The protein below binds the small molecule below.
Small molecule (SMILES): CC(=O)N[C@H]1[C@H](O[C@H]2[C@H](O)[C@@H](NC(C)=O)CO[C@@H]2CO)O[C@H](CO)[C@@H](O)[C@@H]1O

Binding-site contacts:
Ligand atom O7 contacts residue LEU69 of chain 1.A at 4.3 Å.
Ligand atom C1 contacts residue ASN44 of chain 1.A at 1.4 Å.
Ligand atom C1 contacts residue LEU69 of chain 1.A at 4.4 Å (hydrophobic).
Ligand atom C5 contacts residue ASN44 of chain 1.A at 3.7 Å.
Ligand atom O5 contacts residue ASN44 of chain 1.A at 2.4 Å (h-bond).
Ligand atom O7 contacts residue ASN44 of chain 1.A at 2.9 Å (h-bond).
Ligand atom C3 contacts residue LEU69 of chain 1.A at 4.5 Å (hydrophobic).
Ligand atom C4 contacts residue ASN44 of chain 1.A at 4.2 Å.
Ligand atom C6 contacts residue THR61 of chain 1.A at 4.2 Å.
Ligand atom C8 contacts residue ASN44 of chain 1.A at 4.3 Å.
Ligand atom C7 contacts residue ASN44 of chain 1.A at 3.1 Å.
Ligand atom O5 contacts residue LEU69 of chain 1.A at 3.8 Å.
Ligand atom C6 contacts residue THR46 of chain 1.A at 3.8 Å.
Ligand atom O3 contacts residue LEU69 of chain 1.A at 4.0 Å.
Ligand atom C2 contacts residue ASN44 of chain 1.A at 2.4 Å.
Ligand atom C2 contacts residue LEU69 of chain 1.A at 4.4 Å (hydrophobic).
Ligand atom C7 contacts residue TYR63 of chain 1.A at 4.5 Å (hydrophobic).
Ligand atom O6 contacts residue THR46 of chain 1.A at 3.1 Å (h-bond).
Ligand atom C5 contacts residue LEU69 of chain 1.A at 4.1 Å (hydrophobic).
Ligand atom C4 contacts residue LEU69 of chain 1.A at 4.1 Å (hydrophobic).
Ligand atom O5 contacts residue THR46 of chain 1.A at 4.1 Å.
Ligand atom C6 contacts residue LEU69 of chain 1.A at 4.1 Å (hydrophobic).
Ligand atom O7 contacts residue TYR63 of chain 1.A at 3.5 Å.
Ligand atom C3 contacts residue ASN44 of chain 1.A at 3.8 Å.
Ligand atom N2 contacts residue ASN44 of chain 1.A at 2.8 Å (h-bond).

Sequence of chain 1.A:
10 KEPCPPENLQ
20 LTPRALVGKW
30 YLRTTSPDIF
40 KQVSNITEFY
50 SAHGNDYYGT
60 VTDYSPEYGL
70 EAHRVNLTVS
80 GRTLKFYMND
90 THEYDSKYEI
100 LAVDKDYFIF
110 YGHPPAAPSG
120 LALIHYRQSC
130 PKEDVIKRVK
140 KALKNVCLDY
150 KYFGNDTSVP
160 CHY